Binding-site contacts:
Ligand atom C48 contacts residue TYR398 of chain 1.D at 3.3 Å (hydrophobic).
Ligand atom C32 contacts residue VAL179 of chain 1.D at 3.6 Å (hydrophobic).
Ligand atom C30 contacts residue VAL179 of chain 1.D at 3.8 Å (hydrophobic).
Ligand atom C24 contacts residue VAL179 of chain 1.D at 4.0 Å (hydrophobic).
Ligand atom C29 contacts residue VAL180 of chain 1.D at 3.4 Å (hydrophobic).
Ligand atom C14 contacts residue ASP177 of chain 1.D at 3.8 Å.
Ligand atom C43 contacts residue GLY98 of chain 1.D at 4.0 Å.
Ligand atom O25 contacts residue VAL180 of chain 1.D at 3.4 Å.
Ligand atom C47 contacts residue TRP397 of chain 1.D at 3.5 Å (hydrophobic).
Ligand atom C48 contacts residue TRP397 of chain 1.D at 3.7 Å (hydrophobic).
Ligand atom O25 contacts residue VAL179 of chain 1.D at 3.5 Å.
Ligand atom C46 contacts residue GLY98 of chain 1.D at 3.1 Å.
Ligand atom C47 contacts residue ASN99 of chain 1.D at 4.0 Å.
Ligand atom C18 contacts residue VAL179 of chain 1.D at 4.0 Å (hydrophobic).
Ligand atom C44 contacts residue GLY98 of chain 1.D at 3.3 Å.
Ligand atom C48 contacts residue ASN100 of chain 1.D at 3.7 Å.
Ligand atom C49 contacts residue GLY98 of chain 1.D at 3.3 Å.
Ligand atom O50 contacts residue GLY98 of chain 1.D at 3.5 Å (h-bond).
Ligand atom C30 contacts residue VAL180 of chain 1.D at 3.7 Å (hydrophobic).
Ligand atom O50 contacts residue ASN99 of chain 1.D at 3.6 Å.
Ligand atom O50 contacts residue THR178 of chain 1.D at 3.9 Å.
Ligand atom O45 contacts residue GLY98 of chain 1.D at 2.5 Å (h-bond).
Ligand atom C24 contacts residue THR178 of chain 1.D at 4.0 Å.
Ligand atom N20 contacts residue VAL179 of chain 1.D at 3.5 Å (h-bond).
Ligand atom C15 contacts residue ASP177 of chain 1.D at 3.3 Å.
Ligand atom C18 contacts residue ASP177 of chain 1.D at 3.6 Å.
Ligand atom C29 contacts residue TRP397 of chain 1.D at 3.3 Å (hydrophobic).
Ligand atom C48 contacts residue ASN99 of chain 1.D at 3.5 Å.
Ligand atom C30 contacts residue PHE394 of chain 1.D at 3.4 Å (hydrophobic).
Ligand atom N20 contacts residue THR178 of chain 1.D at 3.9 Å.
Ligand atom C28 contacts residue TRP397 of chain 1.D at 3.3 Å (hydrophobic).
Ligand atom C47 contacts residue ASN100 of chain 1.D at 3.8 Å.
Ligand atom O51 contacts residue GLY98 of chain 1.D at 3.3 Å (h-bond).
Ligand atom O25 contacts residue THR178 of chain 1.D at 3.4 Å.
Ligand atom C16 contacts residue ASP177 of chain 1.D at 3.4 Å.
Ligand atom C17 contacts residue ASP177 of chain 1.D at 3.8 Å.
Ligand atom C32 contacts residue PHE394 of chain 1.D at 3.7 Å (hydrophobic).
Ligand atom C46 contacts residue ASN99 of chain 1.D at 3.6 Å.
Ligand atom C31 contacts residue VAL179 of chain 1.D at 3.8 Å (hydrophobic).
Ligand atom C48 contacts residue VAL180 of chain 1.D at 3.8 Å (hydrophobic).

The small molecule below binds the protein below.
Small molecule (SMILES): C/C=C/[C@H](O)[C@H](C(=O)OC)[C@@H]1C/C=C\C=C\C=C\c2nc(co2)C(=O)O[C@H]([C@@H](C(=O)OC)[C@@H](O)/C=C/C)C/C=C\C=C\C=C\c2nc(co2)C(=O)O1

Sequence of chain 1.D:
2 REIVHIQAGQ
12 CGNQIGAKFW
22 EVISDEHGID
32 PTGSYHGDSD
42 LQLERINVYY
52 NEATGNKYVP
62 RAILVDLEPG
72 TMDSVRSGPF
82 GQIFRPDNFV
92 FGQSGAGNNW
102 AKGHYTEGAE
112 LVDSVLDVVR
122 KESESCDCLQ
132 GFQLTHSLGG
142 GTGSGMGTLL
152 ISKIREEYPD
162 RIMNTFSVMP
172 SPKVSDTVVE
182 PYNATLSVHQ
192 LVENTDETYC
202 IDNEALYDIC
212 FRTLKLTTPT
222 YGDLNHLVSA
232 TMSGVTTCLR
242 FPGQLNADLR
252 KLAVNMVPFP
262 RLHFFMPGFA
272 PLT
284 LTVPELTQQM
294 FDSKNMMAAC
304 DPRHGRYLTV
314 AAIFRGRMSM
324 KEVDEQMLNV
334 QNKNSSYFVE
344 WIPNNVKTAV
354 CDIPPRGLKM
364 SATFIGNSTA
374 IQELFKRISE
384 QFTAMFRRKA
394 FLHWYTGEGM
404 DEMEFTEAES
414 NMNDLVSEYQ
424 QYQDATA